Sequence of chain 47.X:
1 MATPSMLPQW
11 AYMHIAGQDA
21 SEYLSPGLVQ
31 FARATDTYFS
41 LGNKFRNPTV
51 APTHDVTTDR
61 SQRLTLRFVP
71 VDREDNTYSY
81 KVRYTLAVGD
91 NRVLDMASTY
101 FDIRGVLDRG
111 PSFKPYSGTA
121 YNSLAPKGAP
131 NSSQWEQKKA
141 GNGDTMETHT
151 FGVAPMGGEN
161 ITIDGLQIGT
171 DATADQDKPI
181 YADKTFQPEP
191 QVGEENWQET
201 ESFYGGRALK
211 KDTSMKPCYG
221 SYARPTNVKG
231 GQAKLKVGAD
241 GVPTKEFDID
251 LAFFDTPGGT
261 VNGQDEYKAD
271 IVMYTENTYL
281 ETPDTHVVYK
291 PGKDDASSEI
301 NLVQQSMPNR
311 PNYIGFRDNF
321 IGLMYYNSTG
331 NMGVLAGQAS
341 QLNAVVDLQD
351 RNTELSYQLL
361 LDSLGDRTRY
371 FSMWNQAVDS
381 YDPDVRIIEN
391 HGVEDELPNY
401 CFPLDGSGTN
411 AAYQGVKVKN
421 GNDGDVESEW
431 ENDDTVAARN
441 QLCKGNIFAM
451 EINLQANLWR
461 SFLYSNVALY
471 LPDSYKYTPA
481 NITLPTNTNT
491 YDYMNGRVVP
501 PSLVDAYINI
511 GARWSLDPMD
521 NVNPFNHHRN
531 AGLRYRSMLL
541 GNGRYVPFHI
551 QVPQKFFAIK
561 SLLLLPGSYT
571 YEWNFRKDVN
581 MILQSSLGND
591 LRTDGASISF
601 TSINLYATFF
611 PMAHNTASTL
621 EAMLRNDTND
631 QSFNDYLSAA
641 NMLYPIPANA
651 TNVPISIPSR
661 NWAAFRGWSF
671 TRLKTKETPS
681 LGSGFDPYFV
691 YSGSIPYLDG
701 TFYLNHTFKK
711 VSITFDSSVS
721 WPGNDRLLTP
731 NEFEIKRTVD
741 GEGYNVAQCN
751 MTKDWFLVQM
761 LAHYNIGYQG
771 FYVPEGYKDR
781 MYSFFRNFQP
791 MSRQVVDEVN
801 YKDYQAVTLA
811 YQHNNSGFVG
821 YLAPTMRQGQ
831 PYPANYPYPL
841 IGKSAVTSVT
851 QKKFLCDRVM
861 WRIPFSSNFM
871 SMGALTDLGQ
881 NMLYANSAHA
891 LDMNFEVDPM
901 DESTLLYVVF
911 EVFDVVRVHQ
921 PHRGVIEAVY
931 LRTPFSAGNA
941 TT

Sequence of chain 47.V:
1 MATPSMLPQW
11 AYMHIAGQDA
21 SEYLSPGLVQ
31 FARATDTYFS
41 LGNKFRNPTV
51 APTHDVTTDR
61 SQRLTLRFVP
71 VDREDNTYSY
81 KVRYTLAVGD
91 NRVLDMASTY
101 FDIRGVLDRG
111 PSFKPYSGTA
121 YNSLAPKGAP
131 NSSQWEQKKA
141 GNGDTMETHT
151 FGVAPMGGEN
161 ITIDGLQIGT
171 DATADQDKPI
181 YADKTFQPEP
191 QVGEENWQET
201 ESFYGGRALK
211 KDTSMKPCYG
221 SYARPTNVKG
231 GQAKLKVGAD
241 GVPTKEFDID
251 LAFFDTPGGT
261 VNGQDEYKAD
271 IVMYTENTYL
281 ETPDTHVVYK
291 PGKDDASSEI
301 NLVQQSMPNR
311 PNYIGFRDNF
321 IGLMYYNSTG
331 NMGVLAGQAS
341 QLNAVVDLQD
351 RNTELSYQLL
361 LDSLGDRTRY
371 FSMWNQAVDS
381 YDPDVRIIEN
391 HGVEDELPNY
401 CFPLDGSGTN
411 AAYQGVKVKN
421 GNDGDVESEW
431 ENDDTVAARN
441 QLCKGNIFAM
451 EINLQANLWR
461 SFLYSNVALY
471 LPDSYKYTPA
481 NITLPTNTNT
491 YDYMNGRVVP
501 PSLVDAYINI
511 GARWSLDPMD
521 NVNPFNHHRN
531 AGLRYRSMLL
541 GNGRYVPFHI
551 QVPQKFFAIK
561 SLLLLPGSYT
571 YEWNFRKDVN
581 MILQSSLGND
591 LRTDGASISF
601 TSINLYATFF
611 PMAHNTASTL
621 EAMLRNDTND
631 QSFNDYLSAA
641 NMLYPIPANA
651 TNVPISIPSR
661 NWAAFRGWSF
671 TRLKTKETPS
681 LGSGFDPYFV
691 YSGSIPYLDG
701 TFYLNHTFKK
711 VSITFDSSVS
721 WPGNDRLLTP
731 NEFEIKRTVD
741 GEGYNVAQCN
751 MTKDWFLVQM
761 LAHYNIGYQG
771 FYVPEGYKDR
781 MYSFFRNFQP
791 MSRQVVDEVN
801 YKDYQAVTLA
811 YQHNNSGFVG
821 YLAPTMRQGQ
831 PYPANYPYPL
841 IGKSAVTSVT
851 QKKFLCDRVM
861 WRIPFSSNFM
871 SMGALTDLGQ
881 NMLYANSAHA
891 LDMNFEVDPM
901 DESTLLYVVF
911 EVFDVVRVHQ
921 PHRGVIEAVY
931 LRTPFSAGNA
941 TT

This small molecule binds to this protein.
Small molecule (SMILES): CC[C@H](C)[C@H](NC(=O)[C@@H](N)CC(=O)O)C(=O)N[C@@H](CC(N)=O)C(=O)N[C@@H](Cc1ccccc1)C(=O)N[C@@H](CO)C(=O)N[C@@H](CO)C(=O)N[C@H](C=O)CC(C)C

Binding-site contacts:
Ligand atom CB contacts residue ALA874 of chain 47.X at 3.9 Å (hydrophobic).
Ligand atom OD2 contacts residue PRO864 of chain 47.X at 3.6 Å.
Ligand atom C contacts residue ASN634 of chain 47.X at 3.8 Å.
Ligand atom N contacts residue ARG666 of chain 47.X at 3.4 Å.
Ligand atom O contacts residue ASN634 of chain 47.X at 3.0 Å (h-bond).
Ligand atom CA contacts residue ARG666 of chain 47.X at 3.6 Å.
Ligand atom N contacts residue ARG666 of chain 47.X at 3.4 Å (salt-bridge).
Ligand atom CB contacts residue PHE913 of chain 47.X at 3.9 Å (hydrophobic).
Ligand atom CE1 contacts residue ARG46 of chain 47.V at 3.7 Å.
Ligand atom OD1 contacts residue ARG666 of chain 47.X at 3.7 Å.
Ligand atom CD1 contacts residue ARG666 of chain 47.X at 3.9 Å.
Ligand atom N contacts residue SER871 of chain 47.X at 3.6 Å.
Ligand atom ND2 contacts residue THR49 of chain 47.V at 3.9 Å.
Ligand atom OG contacts residue PHE45 of chain 47.V at 3.3 Å (h-bond).
Ligand atom CB contacts residue GLY42 of chain 47.V at 3.7 Å.
Ligand atom CB contacts residue ARG666 of chain 47.X at 3.9 Å.
Ligand atom CD1 contacts residue ARG46 of chain 47.V at 3.9 Å.
Ligand atom OD2 contacts residue GLU911 of chain 47.X at 3.4 Å (salt-bridge).
Ligand atom O contacts residue ALA874 of chain 47.X at 3.7 Å.
Ligand atom CD1 contacts residue ARG33 of chain 47.V at 3.8 Å.
Ligand atom CG2 contacts residue TYR636 of chain 47.X at 3.8 Å (hydrophobic).
Ligand atom CG contacts residue GLY667 of chain 47.X at 3.7 Å.
Ligand atom OG contacts residue ARG46 of chain 47.V at 3.2 Å.
Ligand atom OD1 contacts residue GLY667 of chain 47.X at 3.3 Å (h-bond).
Ligand atom CB contacts residue GLU911 of chain 47.X at 3.6 Å.
Ligand atom N contacts residue ARG46 of chain 47.V at 3.9 Å.
Ligand atom CB contacts residue ASN47 of chain 47.V at 3.7 Å.
Ligand atom OD2 contacts residue GLY667 of chain 47.X at 3.7 Å.
Ligand atom N contacts residue GLY42 of chain 47.V at 3.5 Å (h-bond).
Ligand atom N contacts residue GLY873 of chain 47.X at 3.8 Å.
Ligand atom CD1 contacts residue SER21 of chain 47.V at 3.4 Å.
Ligand atom CD2 contacts residue ALA20 of chain 47.V at 3.8 Å (hydrophobic).
Ligand atom CG contacts residue ASN634 of chain 47.X at 3.9 Å.
Ligand atom CG contacts residue GLU911 of chain 47.X at 3.5 Å.
Ligand atom O contacts residue GLY42 of chain 47.V at 3.5 Å.
Ligand atom O contacts residue ARG46 of chain 47.V at 3.9 Å.
Ligand atom C contacts residue ARG666 of chain 47.X at 3.7 Å.
Ligand atom OD1 contacts residue ASN634 of chain 47.X at 3.2 Å (h-bond).
Ligand atom O contacts residue ASN43 of chain 47.V at 3.6 Å.
Ligand atom N contacts residue ALA874 of chain 47.X at 3.8 Å.